Sequence of chain 1.B:
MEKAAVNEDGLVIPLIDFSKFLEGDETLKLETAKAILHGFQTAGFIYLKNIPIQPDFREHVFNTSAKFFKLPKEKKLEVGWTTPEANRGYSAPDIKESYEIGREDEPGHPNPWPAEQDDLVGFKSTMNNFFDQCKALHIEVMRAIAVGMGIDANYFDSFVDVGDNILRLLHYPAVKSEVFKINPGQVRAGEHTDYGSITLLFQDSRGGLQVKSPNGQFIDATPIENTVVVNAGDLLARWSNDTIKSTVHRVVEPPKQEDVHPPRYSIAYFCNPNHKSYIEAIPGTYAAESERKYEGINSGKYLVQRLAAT

The protein below binds the small molecule below.
Small molecule (SMILES): O=C(O)CCC(=O)C(=O)O

Binding-site contacts:
Ligand atom C2 contacts residue HIS216 of chain 1.B at 3.9 Å.
Ligand atom O4 contacts residue VAL275 of chain 1.B at 3.7 Å.
Ligand atom C3 contacts residue LEU225 of chain 1.B at 4.0 Å (hydrophobic).
Ligand atom O3 contacts residue ARG288 of chain 1.B at 2.9 Å (salt-bridge).
Ligand atom C5 contacts residue SER290 of chain 1.B at 3.5 Å.
Ligand atom C4 contacts residue VAL275 of chain 1.B at 3.6 Å (hydrophobic).
Ligand atom O4 contacts residue SER290 of chain 1.B at 3.9 Å.
Ligand atom O1 contacts residue LEU194 of chain 1.B at 3.8 Å.
Ligand atom C1 contacts residue PHE294 of chain 1.B at 3.9 Å (hydrophobic).
Ligand atom C1 contacts residue NI1 of chain 1.N at 2.9 Å.
Ligand atom O3 contacts residue TYR196 of chain 1.B at 2.8 Å (h-bond).
Ligand atom O2 contacts residue ASP218 of chain 1.B at 3.3 Å (salt-bridge).
Ligand atom O5 contacts residue NI1 of chain 1.N at 2.2 Å (h-bond).
Ligand atom O2 contacts residue HIS216 of chain 1.B at 3.1 Å (h-bond).
Ligand atom O2 contacts residue HMU1 of chain 1.P at 2.9 Å (h-bond).
Ligand atom O4 contacts residue LEU225 of chain 1.B at 3.3 Å.
Ligand atom O4 contacts residue ARG288 of chain 1.B at 2.7 Å (salt-bridge).
Ligand atom C1 contacts residue ARG192 of chain 1.B at 3.9 Å.
Ligand atom C3 contacts residue TYR196 of chain 1.B at 3.7 Å (hydrophobic).
Ligand atom C5 contacts residue LEU225 of chain 1.B at 3.7 Å (hydrophobic).
Ligand atom O4 contacts residue LEU233 of chain 1.B at 3.8 Å.
Ligand atom O1 contacts residue PHE294 of chain 1.B at 3.7 Å.
Ligand atom O2 contacts residue PHE294 of chain 1.B at 3.5 Å.
Ligand atom C5 contacts residue ARG288 of chain 1.B at 3.5 Å.
Ligand atom O3 contacts residue LEU194 of chain 1.B at 3.6 Å.
Ligand atom C5 contacts residue TYR196 of chain 1.B at 3.7 Å (hydrophobic).
Ligand atom C2 contacts residue NI1 of chain 1.N at 2.9 Å.
Ligand atom O1 contacts residue ARG192 of chain 1.B at 2.9 Å (salt-bridge).
Ligand atom O3 contacts residue SER290 of chain 1.B at 2.7 Å (h-bond).
Ligand atom C3 contacts residue LEU194 of chain 1.B at 3.6 Å (hydrophobic).
Ligand atom C1 contacts residue HIS216 of chain 1.B at 3.7 Å.
Ligand atom O2 contacts residue NI1 of chain 1.N at 2.1 Å (h-bond).
Ligand atom C5 contacts residue VAL275 of chain 1.B at 3.5 Å (hydrophobic).
Ligand atom O1 contacts residue HMU1 of chain 1.P at 3.8 Å.
Ligand atom C4 contacts residue LEU225 of chain 1.B at 3.7 Å (hydrophobic).
Ligand atom C4 contacts residue LEU233 of chain 1.B at 3.9 Å (hydrophobic).
Ligand atom O5 contacts residue HIS216 of chain 1.B at 3.3 Å (h-bond).
Ligand atom O5 contacts residue HIS273 of chain 1.B at 3.4 Å (h-bond).
Ligand atom O3 contacts residue VAL275 of chain 1.B at 3.7 Å.
Ligand atom C1 contacts residue HMU1 of chain 1.P at 3.6 Å.